Sequence of chain 1.B:
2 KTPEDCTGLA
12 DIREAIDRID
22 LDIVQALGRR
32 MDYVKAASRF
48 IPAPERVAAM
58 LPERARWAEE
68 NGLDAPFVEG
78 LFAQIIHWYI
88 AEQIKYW

Binding-site contacts:
Ligand atom OXT contacts residue ARG31 of chain 1.A at 3.1 Å (salt-bridge).
Ligand atom CB contacts residue TYR86 of chain 1.A at 4.2 Å (hydrophobic).
Ligand atom O contacts residue ILE83 of chain 1.A at 4.0 Å.
Ligand atom C contacts residue ILE83 of chain 1.A at 4.2 Å (hydrophobic).
Ligand atom OXT contacts residue ILE17 of chain 1.B at 4.1 Å.
Ligand atom C contacts residue ARG31 of chain 1.A at 3.5 Å.
Ligand atom C contacts residue MET57 of chain 1.A at 4.4 Å (hydrophobic).
Ligand atom O contacts residue TYR86 of chain 1.A at 3.3 Å.
Ligand atom CB contacts residue VAL35 of chain 1.A at 4.3 Å (hydrophobic).
Ligand atom O contacts residue VAL35 of chain 1.A at 3.6 Å.
Ligand atom CB contacts residue GLN90 of chain 1.A at 4.0 Å.
Ligand atom O contacts residue ARG31 of chain 1.A at 2.6 Å (salt-bridge).
Ligand atom CB contacts residue ILE87 of chain 1.A at 3.5 Å (hydrophobic).
Ligand atom OXT contacts residue ILE83 of chain 1.A at 4.2 Å.
Ligand atom C contacts residue VAL35 of chain 1.A at 4.2 Å (hydrophobic).
Ligand atom C contacts residue TYR86 of chain 1.A at 4.4 Å (hydrophobic).
Ligand atom CA contacts residue ILE87 of chain 1.A at 4.1 Å (hydrophobic).
Ligand atom OXT contacts residue MET57 of chain 1.A at 3.1 Å.

Sequence of chain 1.A:
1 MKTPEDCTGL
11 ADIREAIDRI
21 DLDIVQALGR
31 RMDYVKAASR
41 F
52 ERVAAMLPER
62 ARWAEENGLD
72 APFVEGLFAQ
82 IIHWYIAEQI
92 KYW

A small-molecule ligand and the protein it binds are described below.
Small molecule (SMILES): CC(=O)C(=O)O